Sequence of chain 1.B:
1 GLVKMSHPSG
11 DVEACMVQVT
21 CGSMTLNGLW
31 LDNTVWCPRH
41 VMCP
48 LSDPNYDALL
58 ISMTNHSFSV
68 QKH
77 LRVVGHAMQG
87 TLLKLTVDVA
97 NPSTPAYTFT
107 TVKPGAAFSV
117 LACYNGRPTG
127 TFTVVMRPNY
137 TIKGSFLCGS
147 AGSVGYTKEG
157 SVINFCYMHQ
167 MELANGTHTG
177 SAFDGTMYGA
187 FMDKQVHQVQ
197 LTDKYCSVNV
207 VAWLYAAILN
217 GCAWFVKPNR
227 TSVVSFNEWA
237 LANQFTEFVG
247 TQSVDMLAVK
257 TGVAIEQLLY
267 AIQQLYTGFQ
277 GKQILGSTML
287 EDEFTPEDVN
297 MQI

Binding-site contacts:
Ligand atom N04 contacts residue PHE142 of chain 1.B at 3.6 Å.
Ligand atom F31 contacts residue LYS190 of chain 1.B at 3.5 Å.
Ligand atom C30 contacts residue HIS40 of chain 1.B at 3.4 Å.
Ligand atom F31 contacts residue HIS40 of chain 1.B at 3.4 Å.
Ligand atom O36 contacts residue MET167 of chain 1.B at 3.2 Å.
Ligand atom C21 contacts residue THR25 of chain 1.B at 3.1 Å.
Ligand atom F33 contacts residue HIS40 of chain 1.B at 3.4 Å.
Ligand atom C32 contacts residue MET167 of chain 1.B at 3.5 Å (hydrophobic).
Ligand atom C05 contacts residue SER146 of chain 1.B at 3.6 Å.
Ligand atom N04 contacts residue SER146 of chain 1.B at 3.4 Å (h-bond).
Ligand atom F28 contacts residue GLN191 of chain 1.B at 3.3 Å.
Ligand atom F31 contacts residue ASP189 of chain 1.B at 3.0 Å.
Ligand atom C30 contacts residue MET167 of chain 1.B at 3.5 Å (hydrophobic).
Ligand atom N02 contacts residue LEU143 of chain 1.B at 3.6 Å.
Ligand atom C03 contacts residue PHE142 of chain 1.B at 3.1 Å (hydrophobic).
Ligand atom F33 contacts residue GLN166 of chain 1.B at 3.3 Å.
Ligand atom O09 contacts residue GLY145 of chain 1.B at 2.9 Å (h-bond).
Ligand atom N04 contacts residue LEU143 of chain 1.B at 3.6 Å.
Ligand atom CL2 contacts residue HIS40 of chain 1.B at 3.6 Å.
Ligand atom C20 contacts residue THR25 of chain 1.B at 3.4 Å.
Ligand atom C18 contacts residue SER23 of chain 1.B at 3.2 Å.
Ligand atom C32 contacts residue HIS40 of chain 1.B at 3.3 Å.
Ligand atom C34 contacts residue HIS40 of chain 1.B at 3.5 Å.
Ligand atom N19 contacts residue MET24 of chain 1.B at 3.6 Å.
Ligand atom C35 contacts residue GLN166 of chain 1.B at 3.6 Å.
Ligand atom C06 contacts residue HIS165 of chain 1.B at 3.6 Å.
Ligand atom O36 contacts residue GLU168 of chain 1.B at 3.4 Å (salt-bridge).
Ligand atom C32 contacts residue GLN166 of chain 1.B at 3.5 Å.
Ligand atom C34 contacts residue GLN166 of chain 1.B at 3.3 Å.
Ligand atom O09 contacts residue SER146 of chain 1.B at 3.0 Å (h-bond).
Ligand atom C01 contacts residue CYS144 of chain 1.B at 3.6 Å (hydrophobic).
Ligand atom O09 contacts residue ALA147 of chain 1.B at 2.9 Å (h-bond).
Ligand atom CL2 contacts residue ALA147 of chain 1.B at 3.4 Å.
Ligand atom N19 contacts residue THR25 of chain 1.B at 3.1 Å (h-bond).
Ligand atom C03 contacts residue GLU168 of chain 1.B at 3.2 Å.
Ligand atom C29 contacts residue HIS40 of chain 1.B at 3.5 Å.
Ligand atom N04 contacts residue HIS165 of chain 1.B at 3.2 Å (h-bond).
Ligand atom C27 contacts residue HIS40 of chain 1.B at 3.6 Å.
Ligand atom C03 contacts residue LEU143 of chain 1.B at 3.6 Å (hydrophobic).
Ligand atom O36 contacts residue GLN166 of chain 1.B at 3.4 Å (h-bond).

This small molecule binds to this protein.
Small molecule (SMILES): Cn1cnc(Cn2c(=O)nc(Nc3cc4cn(C)nc4cc3Cl)n(Cc3cc(F)c(F)cc3F)c2=O)n1